Binding-site contacts:
Ligand atom C4 contacts residue ASN154 of chain 3.B at 4.2 Å.
Ligand atom C7 contacts residue ALA147 of chain 3.B at 4.4 Å (hydrophobic).
Ligand atom C8 contacts residue ALA147 of chain 3.B at 3.0 Å (hydrophobic).
Ligand atom C2 contacts residue ASN154 of chain 3.B at 2.5 Å.
Ligand atom O7 contacts residue ASN154 of chain 3.B at 3.8 Å.
Ligand atom C3 contacts residue ASN154 of chain 3.B at 3.8 Å.
Ligand atom C7 contacts residue ASN154 of chain 3.B at 3.6 Å.
Ligand atom C5 contacts residue ASN154 of chain 3.B at 3.6 Å.
Ligand atom C8 contacts residue GLY150 of chain 3.B at 3.7 Å.
Ligand atom C7 contacts residue SER151 of chain 3.B at 4.3 Å.
Ligand atom N2 contacts residue ASN154 of chain 3.B at 2.9 Å (h-bond).
Ligand atom O5 contacts residue ASN154 of chain 3.B at 2.3 Å (h-bond).
Ligand atom N2 contacts residue GLY150 of chain 3.B at 4.0 Å.
Ligand atom C8 contacts residue SER151 of chain 3.B at 3.6 Å.
Ligand atom C7 contacts residue GLY150 of chain 3.B at 4.2 Å.
Ligand atom C1 contacts residue GLY150 of chain 3.B at 4.3 Å.
Ligand atom C1 contacts residue ASN154 of chain 3.B at 1.4 Å.

Sequence of chain 3.B:
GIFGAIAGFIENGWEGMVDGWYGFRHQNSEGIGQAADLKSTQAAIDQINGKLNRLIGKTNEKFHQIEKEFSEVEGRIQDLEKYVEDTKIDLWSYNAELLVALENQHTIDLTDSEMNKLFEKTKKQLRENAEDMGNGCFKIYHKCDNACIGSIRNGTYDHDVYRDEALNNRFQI

A protein and the small-molecule ligand that binds it are described below.
Small molecule (SMILES): CC(=O)N[C@@H]1[C@@H](O)[C@H](O)[C@@H](CO)O[C@H]1O